Sequence of chain 2.A:
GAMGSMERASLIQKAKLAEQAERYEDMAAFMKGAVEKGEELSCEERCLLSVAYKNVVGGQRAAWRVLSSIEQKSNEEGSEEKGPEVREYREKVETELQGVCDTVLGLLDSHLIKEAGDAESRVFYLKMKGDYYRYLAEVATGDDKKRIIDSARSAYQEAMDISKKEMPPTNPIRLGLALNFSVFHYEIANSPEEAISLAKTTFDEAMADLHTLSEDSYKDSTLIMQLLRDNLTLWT

A protein and the small-molecule ligand that binds it are described below.
Small molecule (SMILES): CC(C)[C@H](NC(=O)[C@@H](NC(=O)[C@H](C)NC(=O)[C@@H]1CCCN1C(=O)[C@@H](N)Cc1ccccc1)[C@@H](C)OP(=O)(O)O)C(=O)O

Binding-site contacts:
Ligand atom O1P contacts residue ARG61 of chain 2.A at 2.9 Å (salt-bridge).
Ligand atom O contacts residue VAL183 of chain 2.A at 3.6 Å.
Ligand atom CG2 contacts residue GEH1 of chain 2.F at 3.8 Å.
Ligand atom CG1 contacts residue LEU179 of chain 2.A at 3.9 Å (hydrophobic).
Ligand atom CB contacts residue ASN180 of chain 2.A at 3.2 Å.
Ligand atom CG2 contacts residue GLY176 of chain 2.A at 3.6 Å.
Ligand atom C contacts residue ASN231 of chain 2.A at 3.7 Å.
Ligand atom N contacts residue ASN180 of chain 2.A at 3.0 Å (h-bond).
Ligand atom CG2 contacts residue VAL183 of chain 2.A at 3.8 Å (hydrophobic).
Ligand atom CA contacts residue ASN231 of chain 2.A at 3.6 Å.
Ligand atom P contacts residue ARG134 of chain 2.A at 3.8 Å.
Ligand atom O2P contacts residue ARG134 of chain 2.A at 2.8 Å (salt-bridge).
Ligand atom O contacts residue ASN180 of chain 2.A at 2.8 Å (h-bond).
Ligand atom O contacts residue LYS127 of chain 2.A at 2.8 Å (salt-bridge).
Ligand atom CA contacts residue ASN231 of chain 2.A at 3.8 Å.
Ligand atom P contacts residue TYR135 of chain 2.A at 3.7 Å.
Ligand atom O contacts residue LEU179 of chain 2.A at 3.4 Å.
Ligand atom O1P contacts residue LYS54 of chain 2.A at 3.5 Å (salt-bridge).
Ligand atom CB contacts residue ASN231 of chain 2.A at 3.7 Å.
Ligand atom CA contacts residue LEU179 of chain 2.A at 3.8 Å (hydrophobic).
Ligand atom O2P contacts residue ARG61 of chain 2.A at 3.0 Å (salt-bridge).
Ligand atom CB contacts residue ASN231 of chain 2.A at 3.6 Å.
Ligand atom CG2 contacts residue ASN180 of chain 2.A at 3.6 Å.
Ligand atom CB contacts residue VAL183 of chain 2.A at 3.7 Å (hydrophobic).
Ligand atom P contacts residue ARG61 of chain 2.A at 3.7 Å.
Ligand atom C contacts residue LYS127 of chain 2.A at 3.7 Å.
Ligand atom CG1 contacts residue LEU227 of chain 2.A at 3.5 Å (hydrophobic).
Ligand atom C contacts residue ASN180 of chain 2.A at 3.5 Å.
Ligand atom N contacts residue ASN231 of chain 2.A at 2.9 Å (h-bond).
Ligand atom O contacts residue ASN231 of chain 2.A at 3.1 Å (h-bond).
Ligand atom CG2 contacts residue ARG134 of chain 2.A at 3.7 Å.
Ligand atom OXT contacts residue GEH1 of chain 2.F at 3.6 Å.
Ligand atom CA contacts residue ASN180 of chain 2.A at 3.2 Å.
Ligand atom O contacts residue LYS54 of chain 2.A at 3.5 Å (salt-bridge).
Ligand atom O3P contacts residue TYR135 of chain 2.A at 2.5 Å (h-bond).
Ligand atom CG contacts residue VAL183 of chain 2.A at 3.8 Å (hydrophobic).
Ligand atom CB contacts residue ARG65 of chain 2.A at 3.8 Å.
Ligand atom OXT contacts residue LYS127 of chain 2.A at 3.9 Å.
Ligand atom O3P contacts residue ARG134 of chain 2.A at 2.8 Å (salt-bridge).
Ligand atom CB contacts residue TRP235 of chain 2.A at 3.8 Å (hydrophobic).